Binding-site contacts:
Ligand atom C6 contacts residue GLN788 of chain 1.B at 3.6 Å.
Ligand atom O5 contacts residue SER787 of chain 1.B at 3.5 Å (h-bond).
Ligand atom N2 contacts residue ASN785 of chain 1.B at 2.9 Å (h-bond).
Ligand atom C4 contacts residue ASN785 of chain 1.B at 4.2 Å.
Ligand atom C5 contacts residue SER787 of chain 1.B at 3.5 Å.
Ligand atom C6 contacts residue SER787 of chain 1.B at 4.1 Å.
Ligand atom C1 contacts residue SER787 of chain 1.B at 3.5 Å.
Ligand atom C8 contacts residue GLN788 of chain 1.B at 3.9 Å.
Ligand atom C3 contacts residue ASN785 of chain 1.B at 3.8 Å.
Ligand atom O7 contacts residue SER787 of chain 1.B at 4.2 Å.
Ligand atom C2 contacts residue ASN785 of chain 1.B at 2.5 Å.
Ligand atom C1 contacts residue ASN785 of chain 1.B at 1.4 Å.
Ligand atom C5 contacts residue ASN785 of chain 1.B at 3.7 Å.
Ligand atom O5 contacts residue ASN785 of chain 1.B at 2.4 Å (h-bond).
Ligand atom O7 contacts residue ASN785 of chain 1.B at 3.6 Å.
Ligand atom C7 contacts residue ASN785 of chain 1.B at 3.5 Å.
Ligand atom O6 contacts residue GLN788 of chain 1.B at 4.1 Å.

This small molecule binds to this protein.
Small molecule (SMILES): CC(=O)N[C@H]1[C@H](O[C@H]2[C@H](O)[C@@H](NC(C)=O)CO[C@@H]2CO)O[C@H](CO)[C@@H](O)[C@@H]1O

Sequence of chain 1.B:
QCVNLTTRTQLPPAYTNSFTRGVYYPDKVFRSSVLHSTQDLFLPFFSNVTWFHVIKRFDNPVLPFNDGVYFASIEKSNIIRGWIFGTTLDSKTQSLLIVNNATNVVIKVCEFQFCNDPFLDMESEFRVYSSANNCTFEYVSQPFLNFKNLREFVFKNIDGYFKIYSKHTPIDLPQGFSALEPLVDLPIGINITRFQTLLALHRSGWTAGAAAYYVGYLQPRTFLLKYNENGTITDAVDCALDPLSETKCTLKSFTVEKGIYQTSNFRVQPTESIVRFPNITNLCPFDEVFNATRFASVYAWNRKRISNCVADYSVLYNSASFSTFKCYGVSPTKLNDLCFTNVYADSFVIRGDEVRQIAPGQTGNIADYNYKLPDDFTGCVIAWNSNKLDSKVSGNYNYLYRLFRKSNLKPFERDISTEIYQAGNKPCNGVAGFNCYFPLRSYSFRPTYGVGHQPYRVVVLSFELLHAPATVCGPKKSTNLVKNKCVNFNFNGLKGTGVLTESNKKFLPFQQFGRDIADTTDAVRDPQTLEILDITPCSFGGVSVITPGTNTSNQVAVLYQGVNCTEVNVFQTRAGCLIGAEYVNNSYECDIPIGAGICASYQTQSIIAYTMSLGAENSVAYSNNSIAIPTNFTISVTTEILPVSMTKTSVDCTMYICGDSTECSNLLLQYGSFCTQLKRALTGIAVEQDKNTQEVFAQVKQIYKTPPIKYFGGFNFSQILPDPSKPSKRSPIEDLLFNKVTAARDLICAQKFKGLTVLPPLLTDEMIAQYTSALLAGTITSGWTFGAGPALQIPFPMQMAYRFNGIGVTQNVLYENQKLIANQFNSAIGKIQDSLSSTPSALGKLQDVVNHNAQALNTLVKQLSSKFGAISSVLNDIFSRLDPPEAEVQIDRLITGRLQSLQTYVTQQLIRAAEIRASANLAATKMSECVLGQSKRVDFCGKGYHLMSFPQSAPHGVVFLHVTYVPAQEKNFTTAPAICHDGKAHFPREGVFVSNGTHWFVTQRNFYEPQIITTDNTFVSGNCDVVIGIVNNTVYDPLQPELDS